Sequence of chain 1.A:
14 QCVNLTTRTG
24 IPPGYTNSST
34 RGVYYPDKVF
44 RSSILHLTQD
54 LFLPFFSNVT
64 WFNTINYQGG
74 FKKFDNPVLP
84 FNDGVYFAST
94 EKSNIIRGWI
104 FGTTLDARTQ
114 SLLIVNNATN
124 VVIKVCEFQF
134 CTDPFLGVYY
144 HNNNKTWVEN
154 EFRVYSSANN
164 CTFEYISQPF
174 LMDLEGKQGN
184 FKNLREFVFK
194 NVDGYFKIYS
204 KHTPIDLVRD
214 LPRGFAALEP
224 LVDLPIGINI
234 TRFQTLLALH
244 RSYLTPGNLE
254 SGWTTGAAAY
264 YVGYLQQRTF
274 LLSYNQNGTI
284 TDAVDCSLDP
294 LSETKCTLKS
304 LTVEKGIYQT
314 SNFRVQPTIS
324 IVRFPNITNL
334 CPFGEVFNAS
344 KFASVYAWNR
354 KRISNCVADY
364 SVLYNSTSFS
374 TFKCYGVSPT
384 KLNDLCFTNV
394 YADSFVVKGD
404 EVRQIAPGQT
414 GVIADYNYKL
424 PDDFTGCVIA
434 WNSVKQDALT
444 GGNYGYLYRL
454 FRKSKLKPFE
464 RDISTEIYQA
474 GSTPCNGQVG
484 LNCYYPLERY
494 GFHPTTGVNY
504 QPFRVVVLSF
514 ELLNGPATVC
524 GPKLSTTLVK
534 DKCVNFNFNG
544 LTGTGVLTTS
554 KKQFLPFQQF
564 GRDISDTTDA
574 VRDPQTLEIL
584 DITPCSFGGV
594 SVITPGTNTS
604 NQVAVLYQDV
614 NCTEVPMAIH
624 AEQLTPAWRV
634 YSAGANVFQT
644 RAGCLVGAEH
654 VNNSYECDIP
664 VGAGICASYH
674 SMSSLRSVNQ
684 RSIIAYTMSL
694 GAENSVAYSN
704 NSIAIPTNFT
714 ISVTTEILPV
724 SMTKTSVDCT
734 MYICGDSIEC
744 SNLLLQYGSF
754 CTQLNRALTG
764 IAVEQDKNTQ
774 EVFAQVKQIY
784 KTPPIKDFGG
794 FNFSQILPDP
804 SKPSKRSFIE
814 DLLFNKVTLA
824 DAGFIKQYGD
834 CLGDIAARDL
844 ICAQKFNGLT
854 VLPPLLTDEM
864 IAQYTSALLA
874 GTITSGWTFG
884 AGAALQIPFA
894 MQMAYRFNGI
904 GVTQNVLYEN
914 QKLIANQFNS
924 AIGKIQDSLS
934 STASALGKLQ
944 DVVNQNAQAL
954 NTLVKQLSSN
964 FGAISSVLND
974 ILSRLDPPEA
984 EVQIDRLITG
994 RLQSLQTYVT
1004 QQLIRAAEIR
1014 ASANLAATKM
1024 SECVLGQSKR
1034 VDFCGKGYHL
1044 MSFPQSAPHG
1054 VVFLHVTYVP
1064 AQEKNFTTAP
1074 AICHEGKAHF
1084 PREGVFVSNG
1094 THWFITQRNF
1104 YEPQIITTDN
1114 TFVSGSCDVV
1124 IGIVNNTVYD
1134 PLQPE

A small-molecule ligand and the protein it binds are described below.
Small molecule (SMILES): CC(=O)N[C@@H]1[C@@H](O)[C@H](O)[C@@H](CO)O[C@H]1O

Sequence of chain 1.B:
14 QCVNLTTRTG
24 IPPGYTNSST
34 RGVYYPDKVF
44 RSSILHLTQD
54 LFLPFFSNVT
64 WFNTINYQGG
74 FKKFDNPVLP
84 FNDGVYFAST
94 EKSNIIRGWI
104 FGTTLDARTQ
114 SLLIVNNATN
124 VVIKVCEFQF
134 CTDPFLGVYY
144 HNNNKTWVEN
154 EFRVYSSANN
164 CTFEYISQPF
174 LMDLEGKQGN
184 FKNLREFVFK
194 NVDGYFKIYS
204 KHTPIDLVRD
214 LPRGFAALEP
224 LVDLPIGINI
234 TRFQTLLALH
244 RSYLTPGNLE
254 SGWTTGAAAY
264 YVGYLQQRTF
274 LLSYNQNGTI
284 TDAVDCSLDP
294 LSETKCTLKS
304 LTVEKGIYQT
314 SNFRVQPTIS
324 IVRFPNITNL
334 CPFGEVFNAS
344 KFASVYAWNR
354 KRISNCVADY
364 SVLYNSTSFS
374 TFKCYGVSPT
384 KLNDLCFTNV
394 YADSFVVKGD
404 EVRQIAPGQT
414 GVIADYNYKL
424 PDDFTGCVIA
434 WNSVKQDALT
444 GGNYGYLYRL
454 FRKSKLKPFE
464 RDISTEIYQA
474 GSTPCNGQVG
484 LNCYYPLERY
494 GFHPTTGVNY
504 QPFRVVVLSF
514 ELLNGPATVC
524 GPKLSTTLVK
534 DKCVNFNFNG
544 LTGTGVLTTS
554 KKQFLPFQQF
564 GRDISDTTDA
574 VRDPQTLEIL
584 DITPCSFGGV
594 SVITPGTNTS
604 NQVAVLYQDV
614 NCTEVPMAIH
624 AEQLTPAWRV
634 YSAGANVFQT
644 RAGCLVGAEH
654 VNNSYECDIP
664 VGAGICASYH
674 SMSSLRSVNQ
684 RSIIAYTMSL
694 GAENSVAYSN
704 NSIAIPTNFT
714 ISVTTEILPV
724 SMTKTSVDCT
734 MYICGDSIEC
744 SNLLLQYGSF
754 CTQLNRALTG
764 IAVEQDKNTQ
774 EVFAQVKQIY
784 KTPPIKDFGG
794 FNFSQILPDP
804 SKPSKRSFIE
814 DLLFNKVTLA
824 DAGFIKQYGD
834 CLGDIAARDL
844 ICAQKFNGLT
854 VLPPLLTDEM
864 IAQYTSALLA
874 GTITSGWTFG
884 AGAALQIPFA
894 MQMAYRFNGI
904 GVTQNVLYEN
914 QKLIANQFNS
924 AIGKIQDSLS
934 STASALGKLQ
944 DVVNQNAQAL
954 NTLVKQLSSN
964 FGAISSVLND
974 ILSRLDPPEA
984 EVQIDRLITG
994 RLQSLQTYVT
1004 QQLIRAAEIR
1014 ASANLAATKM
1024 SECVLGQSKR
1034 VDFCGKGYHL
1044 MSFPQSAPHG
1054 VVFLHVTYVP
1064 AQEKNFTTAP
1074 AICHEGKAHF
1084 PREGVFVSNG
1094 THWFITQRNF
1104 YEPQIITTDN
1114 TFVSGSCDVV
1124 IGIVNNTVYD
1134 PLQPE

Binding-site contacts:
Ligand atom N2 contacts residue ASN614 of chain 1.A at 3.0 Å (h-bond).
Ligand atom C2 contacts residue ASN614 of chain 1.A at 2.5 Å.
Ligand atom C8 contacts residue ASN614 of chain 1.A at 4.5 Å.
Ligand atom O5 contacts residue ASN614 of chain 1.A at 2.4 Å (h-bond).
Ligand atom O6 contacts residue THR643 of chain 1.A at 2.9 Å (h-bond).
Ligand atom C7 contacts residue ASN614 of chain 1.A at 3.3 Å.
Ligand atom O7 contacts residue ASN614 of chain 1.A at 3.1 Å (h-bond).
Ligand atom O6 contacts residue GLN642 of chain 1.A at 3.1 Å (h-bond).
Ligand atom O5 contacts residue GLN642 of chain 1.A at 3.3 Å (h-bond).
Ligand atom C1 contacts residue ASN614 of chain 1.A at 1.4 Å.
Ligand atom C5 contacts residue GLN642 of chain 1.A at 4.1 Å.
Ligand atom C3 contacts residue ASN614 of chain 1.A at 3.8 Å.
Ligand atom C5 contacts residue ASN614 of chain 1.A at 3.7 Å.
Ligand atom O7 contacts residue GLN830 of chain 1.B at 3.4 Å (h-bond).
Ligand atom C7 contacts residue GLN830 of chain 1.B at 4.3 Å.
Ligand atom C6 contacts residue GLN642 of chain 1.A at 3.8 Å.
Ligand atom O6 contacts residue ARG644 of chain 1.A at 3.7 Å.
Ligand atom C6 contacts residue THR643 of chain 1.A at 4.1 Å.
Ligand atom C8 contacts residue GLN830 of chain 1.B at 4.4 Å.
Ligand atom C1 contacts residue GLN642 of chain 1.A at 4.3 Å.
Ligand atom C4 contacts residue ASN614 of chain 1.A at 4.2 Å.